The small molecule below binds the protein below.
Small molecule (SMILES): NC[C@H]1O[C@H](O[C@H]2[C@H](O)[C@@H](O[C@H]3O[C@H](CO)[C@@H](O)[C@H](N)[C@H]3O)[C@H](N)C[C@@H]2N)[C@H](O)[C@@H](O)[C@@H]1O

Sequence of chain 1.A:
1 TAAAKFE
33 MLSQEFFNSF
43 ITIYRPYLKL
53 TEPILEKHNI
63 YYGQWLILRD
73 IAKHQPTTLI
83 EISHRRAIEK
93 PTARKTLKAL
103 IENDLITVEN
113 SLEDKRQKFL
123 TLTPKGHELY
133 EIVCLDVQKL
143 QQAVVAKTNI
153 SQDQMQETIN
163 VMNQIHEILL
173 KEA

Sequence of chain 2.A:
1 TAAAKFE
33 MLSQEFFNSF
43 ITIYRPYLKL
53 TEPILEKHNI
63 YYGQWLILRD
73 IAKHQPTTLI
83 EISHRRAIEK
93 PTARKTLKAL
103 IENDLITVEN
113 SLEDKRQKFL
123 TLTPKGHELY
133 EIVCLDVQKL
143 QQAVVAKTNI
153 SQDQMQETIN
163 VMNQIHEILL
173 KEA

Binding-site contacts:
Ligand atom O15 contacts residue VAL139 of chain 1.A at 2.6 Å.
Ligand atom O5 contacts residue TYR46 of chain 1.A at 3.0 Å (h-bond).
Ligand atom O11 contacts residue TRP67 of chain 1.A at 3.0 Å (h-bond).
Ligand atom N1 contacts residue ARG88 of chain 1.A at 3.1 Å (salt-bridge).
Ligand atom N3 contacts residue TYR64 of chain 1.A at 2.6 Å.
Ligand atom O10 contacts residue ARG71 of chain 1.A at 2.4 Å (salt-bridge).
Ligand atom C12 contacts residue LEU50 of chain 1.A at 3.2 Å (hydrophobic).
Ligand atom C1 contacts residue TYR46 of chain 1.A at 3.2 Å (hydrophobic).
Ligand atom O6 contacts residue THR44 of chain 2.A at 3.3 Å.
Ligand atom O13 contacts residue ARG71 of chain 1.A at 3.4 Å (salt-bridge).
Ligand atom O10 contacts residue LEU68 of chain 1.A at 3.2 Å.
Ligand atom C9 contacts residue LEU68 of chain 1.A at 3.0 Å (hydrophobic).
Ligand atom O7 contacts residue ARG88 of chain 1.A at 2.7 Å (salt-bridge).
Ligand atom C5 contacts residue ARG88 of chain 1.A at 3.2 Å.
Ligand atom O13 contacts residue TRP67 of chain 1.A at 2.3 Å (h-bond).
Ligand atom N2 contacts residue ILE43 of chain 2.A at 3.1 Å.
Ligand atom O7 contacts residue THR44 of chain 2.A at 3.1 Å.
Ligand atom O5 contacts residue ARG47 of chain 2.A at 3.5 Å.
Ligand atom O9 contacts residue LEU68 of chain 1.A at 3.3 Å.
Ligand atom C18 contacts residue VAL139 of chain 1.A at 3.3 Å (hydrophobic).
Ligand atom C4 contacts residue ARG88 of chain 1.A at 3.2 Å.
Ligand atom C3 contacts residue ARG88 of chain 1.A at 3.1 Å.
Ligand atom C10 contacts residue LEU68 of chain 1.A at 3.4 Å (hydrophobic).
Ligand atom N4 contacts residue ARG71 of chain 1.A at 2.9 Å (salt-bridge).
Ligand atom C12 contacts residue ILE43 of chain 2.A at 3.5 Å (hydrophobic).
Ligand atom O6 contacts residue ARG71 of chain 1.A at 3.1 Å (salt-bridge).
Ligand atom C13 contacts residue TRP67 of chain 1.A at 2.9 Å (hydrophobic).
Ligand atom C11 contacts residue ILE43 of chain 2.A at 2.8 Å (hydrophobic).
Ligand atom N3 contacts residue LEU50 of chain 1.A at 3.4 Å.
Ligand atom C14 contacts residue TRP67 of chain 1.A at 3.0 Å (hydrophobic).
Ligand atom C1 contacts residue ILE43 of chain 2.A at 3.3 Å (hydrophobic).
Ligand atom C2 contacts residue THR44 of chain 2.A at 3.3 Å.
Ligand atom C18 contacts residue TYR49 of chain 1.A at 2.6 Å (hydrophobic).
Ligand atom C15 contacts residue ARG71 of chain 1.A at 3.1 Å.
Ligand atom O15 contacts residue GLN143 of chain 1.A at 2.7 Å (h-bond).
Ligand atom O15 contacts residue TYR49 of chain 1.A at 2.3 Å (h-bond).
Ligand atom C6 contacts residue ARG47 of chain 2.A at 2.7 Å.
Ligand atom O9 contacts residue TYR46 of chain 1.A at 3.0 Å (h-bond).
Ligand atom O14 contacts residue GLN143 of chain 1.A at 3.3 Å (h-bond).
Ligand atom O8 contacts residue ARG88 of chain 1.A at 2.7 Å (salt-bridge).